Binding-site contacts:
Ligand atom C6 contacts residue THR41 of chain 1.B at 3.9 Å.
Ligand atom C5 contacts residue FMN1 of chain 1.E at 3.8 Å.
Ligand atom C2 contacts residue FMN1 of chain 1.E at 3.5 Å.
Ligand atom C4 contacts residue GLU165 of chain 1.A at 3.8 Å.
Ligand atom N contacts residue PHE70 of chain 1.A at 3.6 Å.
Ligand atom C1 contacts residue PHE70 of chain 1.A at 3.6 Å (hydrophobic).
Ligand atom N contacts residue PHE124 of chain 1.B at 3.2 Å.
Ligand atom C5 contacts residue GLY166 of chain 1.A at 3.6 Å.
Ligand atom C1 contacts residue FMN1 of chain 1.E at 3.7 Å.
Ligand atom C3 contacts residue THR41 of chain 1.B at 3.6 Å.
Ligand atom C5 contacts residue PHE124 of chain 1.B at 3.5 Å (hydrophobic).
Ligand atom O2 contacts residue SER40 of chain 1.B at 4.0 Å.
Ligand atom C4 contacts residue FMN1 of chain 1.E at 3.7 Å.
Ligand atom C5 contacts residue GLU165 of chain 1.A at 4.1 Å.
Ligand atom C4 contacts residue GLY166 of chain 1.A at 4.1 Å.
Ligand atom N contacts residue FMN1 of chain 1.E at 3.6 Å.
Ligand atom O1 contacts residue FMN1 of chain 1.E at 3.8 Å.
Ligand atom C3 contacts residue FMN1 of chain 1.E at 3.2 Å.
Ligand atom C2 contacts residue THR41 of chain 1.B at 3.9 Å.
Ligand atom C1 contacts residue PHE124 of chain 1.B at 3.8 Å (hydrophobic).
Ligand atom C4 contacts residue PHE124 of chain 1.B at 4.4 Å (hydrophobic).
Ligand atom O2 contacts residue FMN1 of chain 1.E at 2.7 Å (h-bond).
Ligand atom O2 contacts residue THR41 of chain 1.B at 2.8 Å (h-bond).
Ligand atom C4 contacts residue THR41 of chain 1.B at 4.3 Å.
Ligand atom C4 contacts residue SER40 of chain 1.B at 3.4 Å.
Ligand atom N contacts residue GLY166 of chain 1.A at 4.0 Å.
Ligand atom C6 contacts residue FMN1 of chain 1.E at 3.6 Å.
Ligand atom C3 contacts residue SER40 of chain 1.B at 3.3 Å.

A protein and the small-molecule ligand that binds it are described below.
Small molecule (SMILES): O=C(O)c1cccnc1

Sequence of chain 1.A:
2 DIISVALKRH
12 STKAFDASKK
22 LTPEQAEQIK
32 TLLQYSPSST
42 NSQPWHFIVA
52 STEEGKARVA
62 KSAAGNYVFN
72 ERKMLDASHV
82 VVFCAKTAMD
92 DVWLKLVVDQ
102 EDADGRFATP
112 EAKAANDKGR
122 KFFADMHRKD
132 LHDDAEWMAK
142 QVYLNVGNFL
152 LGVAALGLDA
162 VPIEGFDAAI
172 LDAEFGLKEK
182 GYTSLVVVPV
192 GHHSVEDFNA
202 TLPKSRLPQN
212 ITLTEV

Sequence of chain 1.B:
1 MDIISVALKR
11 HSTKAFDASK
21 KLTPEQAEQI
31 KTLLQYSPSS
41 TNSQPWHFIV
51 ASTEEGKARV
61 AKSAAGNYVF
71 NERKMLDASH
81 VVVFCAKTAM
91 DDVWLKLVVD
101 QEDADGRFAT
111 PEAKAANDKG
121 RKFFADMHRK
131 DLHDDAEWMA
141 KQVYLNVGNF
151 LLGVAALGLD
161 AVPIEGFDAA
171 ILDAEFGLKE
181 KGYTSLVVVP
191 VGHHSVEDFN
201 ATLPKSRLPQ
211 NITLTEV